Sequence of chain 1.A:
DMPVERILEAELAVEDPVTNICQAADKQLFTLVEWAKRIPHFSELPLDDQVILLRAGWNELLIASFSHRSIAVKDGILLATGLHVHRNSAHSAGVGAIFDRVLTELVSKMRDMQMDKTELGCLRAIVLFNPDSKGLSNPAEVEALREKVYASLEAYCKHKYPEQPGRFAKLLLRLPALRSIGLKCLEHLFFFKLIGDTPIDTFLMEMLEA

Binding-site contacts:
Ligand atom C23 contacts residue ALA49 of chain 1.A at 3.8 Å (hydrophobic).
Ligand atom C8 contacts residue PHE217 of chain 1.A at 3.7 Å (hydrophobic).
Ligand atom O2 contacts residue ARG94 of chain 1.A at 3.5 Å (salt-bridge).
Ligand atom C1 contacts residue ILE46 of chain 1.A at 3.8 Å (hydrophobic).
Ligand atom C1 contacts residue LEU214 of chain 1.A at 3.8 Å (hydrophobic).
Ligand atom C21 contacts residue ALA50 of chain 1.A at 4.0 Å (hydrophobic).
Ligand atom O2 contacts residue ALA105 of chain 1.A at 2.8 Å (h-bond).
Ligand atom C22 contacts residue GLN53 of chain 1.A at 3.8 Å.
Ligand atom C1 contacts residue CYS47 of chain 1.A at 4.0 Å (hydrophobic).
Ligand atom C10 contacts residue CYS210 of chain 1.A at 3.6 Å (hydrophobic).
Ligand atom C23 contacts residue LEU104 of chain 1.A at 3.9 Å (hydrophobic).
Ligand atom O2 contacts residue ALA49 of chain 1.A at 3.4 Å.
Ligand atom O1 contacts residue ALA105 of chain 1.A at 3.3 Å.
Ligand atom C9 contacts residue VAL43 of chain 1.A at 3.7 Å (hydrophobic).
Ligand atom C17 contacts residue ALA50 of chain 1.A at 4.0 Å (hydrophobic).
Ligand atom C7 contacts residue HIS213 of chain 1.A at 4.0 Å.
Ligand atom O1 contacts residue PHE91 of chain 1.A at 4.0 Å.
Ligand atom C11 contacts residue ILE46 of chain 1.A at 3.6 Å (hydrophobic).
Ligand atom O2 contacts residue LEU104 of chain 1.A at 3.4 Å.
Ligand atom C21 contacts residue PHE91 of chain 1.A at 3.5 Å (hydrophobic).
Ligand atom O1 contacts residue GLN53 of chain 1.A at 3.2 Å.
Ligand atom C2 contacts residue PHE217 of chain 1.A at 4.0 Å (hydrophobic).
Ligand atom C20 contacts residue PHE91 of chain 1.A at 3.7 Å (hydrophobic).
Ligand atom O1 contacts residue ARG94 of chain 1.A at 2.8 Å (salt-bridge).
Ligand atom C18 contacts residue ALA50 of chain 1.A at 3.7 Å (hydrophobic).
Ligand atom C24 contacts residue ARG94 of chain 1.A at 3.5 Å.
Ligand atom C20 contacts residue ALA50 of chain 1.A at 3.7 Å (hydrophobic).
Ligand atom C23 contacts residue ILE46 of chain 1.A at 3.8 Å (hydrophobic).
Ligand atom C14 contacts residue VAL127 of chain 1.A at 3.5 Å (hydrophobic).
Ligand atom C24 contacts residue ALA105 of chain 1.A at 3.6 Å (hydrophobic).
Ligand atom C24 contacts residue PHE91 of chain 1.A at 4.0 Å (hydrophobic).
Ligand atom C24 contacts residue GLN53 of chain 1.A at 3.5 Å.
Ligand atom C22 contacts residue PHE91 of chain 1.A at 3.7 Å (hydrophobic).
Ligand atom C20 contacts residue LEU87 of chain 1.A at 3.8 Å (hydrophobic).
Ligand atom C19 contacts residue TRP83 of chain 1.A at 3.9 Å (hydrophobic).
Ligand atom C23 contacts residue PHE91 of chain 1.A at 3.9 Å (hydrophobic).
Ligand atom C18 contacts residue PHE91 of chain 1.A at 3.5 Å (hydrophobic).
Ligand atom C6 contacts residue LEU214 of chain 1.A at 3.7 Å (hydrophobic).
Ligand atom C13 contacts residue PHE91 of chain 1.A at 3.6 Å (hydrophobic).
Ligand atom C19 contacts residue ASN84 of chain 1.A at 3.8 Å.

A protein and the small-molecule ligand that binds it are described below.
Small molecule (SMILES): CCCC1=C(CCC(C)C)/C(=C/C(C)=C\C=C\C(C)=C\C(=O)O)CCC1